Sequence of chain 1.A:
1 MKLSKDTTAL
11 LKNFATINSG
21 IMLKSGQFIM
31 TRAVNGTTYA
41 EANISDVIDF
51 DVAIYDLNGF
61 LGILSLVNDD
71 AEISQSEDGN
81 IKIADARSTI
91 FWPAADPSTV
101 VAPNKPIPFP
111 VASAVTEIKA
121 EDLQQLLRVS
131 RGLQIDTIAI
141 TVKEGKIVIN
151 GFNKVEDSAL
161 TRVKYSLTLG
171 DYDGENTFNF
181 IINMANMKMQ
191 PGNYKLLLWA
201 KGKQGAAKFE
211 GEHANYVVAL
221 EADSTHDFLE

A small-molecule ligand and the protein it binds are described below.
Small molecule (SMILES): CC(C)C[C@H](NC(=O)CNC(=O)[C@@H](N)CCC(=O)O)C(=O)N[C@@H](CC(=O)O)C(=O)N[C@@H](Cc1ccccc1)C(=O)N[C@@H](CC(C)C)C(=O)N[C@@H](Cc1ccccc1)C(=O)N[C@@H](CC(=O)O)C(=O)N[C@@H](C)C=O

Binding-site contacts:
Ligand atom CB contacts residue PRO108 of chain 1.A at 3.7 Å (hydrophobic).
Ligand atom C contacts residue ALA219 of chain 1.A at 3.8 Å (hydrophobic).
Ligand atom CG contacts residue ILE107 of chain 1.A at 4.1 Å (hydrophobic).
Ligand atom C contacts residue LYS105 of chain 1.A at 3.5 Å.
Ligand atom CA contacts residue GLY36 of chain 1.A at 3.9 Å.
Ligand atom CE1 contacts residue GLY205 of chain 1.A at 4.1 Å.
Ligand atom CG contacts residue GLN204 of chain 1.A at 3.9 Å.
Ligand atom O contacts residue ALA219 of chain 1.A at 4.0 Å.
Ligand atom N contacts residue GLY36 of chain 1.A at 3.2 Å (h-bond).
Ligand atom CA contacts residue ALA219 of chain 1.A at 3.9 Å (hydrophobic).
Ligand atom CZ contacts residue GLY205 of chain 1.A at 3.9 Å.
Ligand atom CD2 contacts residue ARG32 of chain 1.A at 3.5 Å.
Ligand atom CD1 contacts residue TYR39 of chain 1.A at 4.0 Å (hydrophobic).
Ligand atom CE1 contacts residue TYR39 of chain 1.A at 4.1 Å (hydrophobic).
Ligand atom CZ contacts residue TRP199 of chain 1.A at 3.9 Å (hydrophobic).
Ligand atom CD1 contacts residue ILE107 of chain 1.A at 3.9 Å (hydrophobic).
Ligand atom CE1 contacts residue ILE107 of chain 1.A at 3.6 Å (hydrophobic).
Ligand atom CD1 contacts residue VAL217 of chain 1.A at 3.5 Å (hydrophobic).
Ligand atom CD2 contacts residue PRO108 of chain 1.A at 4.0 Å (hydrophobic).
Ligand atom CD2 contacts residue PRO110 of chain 1.A at 4.1 Å (hydrophobic).
Ligand atom O contacts residue LYS105 of chain 1.A at 3.5 Å.
Ligand atom CD1 contacts residue THR37 of chain 1.A at 3.9 Å.
Ligand atom CD2 contacts residue ALA219 of chain 1.A at 3.7 Å (hydrophobic).
Ligand atom O contacts residue LYS105 of chain 1.A at 3.1 Å (salt-bridge).
Ligand atom CD2 contacts residue VAL217 of chain 1.A at 3.9 Å (hydrophobic).
Ligand atom CE2 contacts residue GLY36 of chain 1.A at 3.8 Å.
Ligand atom CE2 contacts residue ARG32 of chain 1.A at 3.5 Å.
Ligand atom CG contacts residue ALA219 of chain 1.A at 3.9 Å (hydrophobic).
Ligand atom CD2 contacts residue VAL218 of chain 1.A at 4.1 Å (hydrophobic).
Ligand atom CD1 contacts residue ILE107 of chain 1.A at 3.7 Å (hydrophobic).
Ligand atom CB contacts residue ILE107 of chain 1.A at 3.7 Å (hydrophobic).
Ligand atom O contacts residue PRO108 of chain 1.A at 3.9 Å.
Ligand atom CD2 contacts residue ALA206 of chain 1.A at 3.7 Å (hydrophobic).
Ligand atom CG contacts residue GLY36 of chain 1.A at 3.7 Å.
Ligand atom CD2 contacts residue GLN204 of chain 1.A at 3.9 Å.
Ligand atom CB contacts residue GLN204 of chain 1.A at 3.4 Å.
Ligand atom CB contacts residue GLY36 of chain 1.A at 3.5 Å.
Ligand atom CD1 contacts residue GLY36 of chain 1.A at 4.0 Å.
Ligand atom CE2 contacts residue TRP199 of chain 1.A at 3.4 Å (hydrophobic).
Ligand atom CZ contacts residue ARG32 of chain 1.A at 3.7 Å.